Binding-site contacts:
Ligand atom C24 contacts residue ALA73 of chain 1.A at 3.7 Å (hydrophobic).
Ligand atom C25 contacts residue CYS26 of chain 1.A at 3.0 Å (hydrophobic).
Ligand atom C12 contacts residue GLN113 of chain 1.A at 3.7 Å.
Ligand atom C26 contacts residue PRO48 of chain 1.A at 3.7 Å (hydrophobic).
Ligand atom C1 contacts residue TYR110 of chain 1.A at 3.7 Å (hydrophobic).
Ligand atom C18 contacts residue GLN113 of chain 1.A at 3.7 Å.
Ligand atom N3 contacts residue TYR110 of chain 1.A at 3.6 Å.
Ligand atom C27 contacts residue CYS26 of chain 1.A at 1.8 Å (hydrophobic).
Ligand atom C19 contacts residue GLN113 of chain 1.A at 3.7 Å.
Ligand atom C8 contacts residue TYR110 of chain 1.A at 3.4 Å (hydrophobic).
Ligand atom C13 contacts residue GLN113 of chain 1.A at 3.8 Å.
Ligand atom CL1 contacts residue ARG82 of chain 1.A at 3.7 Å.
Ligand atom N4 contacts residue CYS26 of chain 1.A at 3.5 Å (h-bond).
Ligand atom C1 contacts residue ARG82 of chain 1.A at 3.5 Å.
Ligand atom C29 contacts residue HIS109 of chain 1.A at 3.4 Å.
Ligand atom C26 contacts residue CYS26 of chain 1.A at 2.8 Å (hydrophobic).
Ligand atom O1 contacts residue GLU76 of chain 1.A at 3.6 Å.
Ligand atom C22 contacts residue GLY74 of chain 1.A at 3.0 Å.
Ligand atom N1 contacts residue GLU76 of chain 1.A at 3.6 Å.
Ligand atom C5 contacts residue ARG82 of chain 1.A at 3.7 Å.
Ligand atom C4 contacts residue ARG82 of chain 1.A at 3.7 Å.
Ligand atom F1 contacts residue TYR110 of chain 1.A at 3.3 Å.
Ligand atom C22 contacts residue ALA73 of chain 1.A at 3.7 Å (hydrophobic).
Ligand atom C23 contacts residue GLY24 of chain 1.A at 3.2 Å.
Ligand atom F1 contacts residue VAL23 of chain 1.A at 3.7 Å.
Ligand atom O2 contacts residue ARG82 of chain 1.A at 3.1 Å.
Ligand atom C6 contacts residue ARG82 of chain 1.A at 3.5 Å.
Ligand atom C6 contacts residue TYR110 of chain 1.A at 3.8 Å (hydrophobic).
Ligand atom C18 contacts residue MET86 of chain 1.A at 3.6 Å (hydrophobic).
Ligand atom C3 contacts residue ARG82 of chain 1.A at 3.5 Å.
Ligand atom C22 contacts residue CYS26 of chain 1.A at 3.6 Å (hydrophobic).
Ligand atom C17 contacts residue ASP83 of chain 1.A at 3.6 Å.
Ligand atom C24 contacts residue TYR110 of chain 1.A at 3.6 Å (hydrophobic).
Ligand atom C2 contacts residue ARG82 of chain 1.A at 3.4 Å.
Ligand atom C21 contacts residue GLN75 of chain 1.A at 3.8 Å.
Ligand atom O3 contacts residue LYS30 of chain 1.A at 2.8 Å (salt-bridge).
Ligand atom C29 contacts residue TYR110 of chain 1.A at 3.4 Å (hydrophobic).
Ligand atom C16 contacts residue ARG82 of chain 1.A at 3.7 Å.
Ligand atom O3 contacts residue CYS26 of chain 1.A at 3.6 Å.
Ligand atom N1 contacts residue TYR110 of chain 1.A at 3.6 Å (h-bond).

Sequence of chain 1.A:
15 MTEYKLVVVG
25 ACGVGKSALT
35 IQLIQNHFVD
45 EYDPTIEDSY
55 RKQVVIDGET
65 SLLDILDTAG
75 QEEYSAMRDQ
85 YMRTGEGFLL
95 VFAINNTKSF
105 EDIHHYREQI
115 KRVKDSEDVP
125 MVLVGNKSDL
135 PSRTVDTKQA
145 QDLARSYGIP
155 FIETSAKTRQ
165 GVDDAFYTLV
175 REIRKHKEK

This small molecule binds to this protein.
Small molecule (SMILES): CCC(=O)N1CCN(c2nc(=O)n(-c3ccccc3C(C)C)c3cc(-c4c(O)cccc4F)c(Cl)cc23)CC1